Sequence of chain 1.C:
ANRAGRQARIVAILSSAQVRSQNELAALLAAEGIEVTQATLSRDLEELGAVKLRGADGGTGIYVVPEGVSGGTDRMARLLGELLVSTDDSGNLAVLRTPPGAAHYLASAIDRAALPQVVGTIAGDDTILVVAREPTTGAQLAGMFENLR

A protein and the small-molecule ligand that binds it are described below.
Small molecule (SMILES): [H]/N=C(\N)NOCC[C@H](N)C(=O)O

Binding-site contacts:
Ligand atom N contacts residue ASP147 of chain 1.B at 2.9 Å (salt-bridge).
Ligand atom C contacts residue GLY145 of chain 1.B at 3.9 Å.
Ligand atom OD contacts residue SER129 of chain 1.C at 3.6 Å.
Ligand atom CG contacts residue HIS125 of chain 1.C at 3.6 Å.
Ligand atom OXT contacts residue THR148 of chain 1.B at 3.3 Å (h-bond).
Ligand atom CG contacts residue ASP132 of chain 1.C at 3.8 Å.
Ligand atom NH1 contacts residue HIS125 of chain 1.C at 3.0 Å (h-bond).
Ligand atom O contacts residue ILE143 of chain 1.C at 3.7 Å.
Ligand atom NH1 contacts residue GLY122 of chain 1.D at 3.7 Å.
Ligand atom O contacts residue ALA144 of chain 1.C at 3.0 Å (h-bond).
Ligand atom NH1 contacts residue ASP146 of chain 1.B at 3.7 Å.
Ligand atom CA contacts residue THR142 of chain 1.C at 3.3 Å.
Ligand atom NH2 contacts residue ASP146 of chain 1.D at 2.9 Å (salt-bridge).
Ligand atom CB contacts residue ASP132 of chain 1.C at 3.3 Å.
Ligand atom NH2 contacts residue ASP146 of chain 1.B at 3.7 Å.
Ligand atom C contacts residue ASP146 of chain 1.B at 3.5 Å.
Ligand atom N contacts residue ASP132 of chain 1.C at 2.7 Å (salt-bridge).
Ligand atom O contacts residue GLY145 of chain 1.B at 3.3 Å.
Ligand atom NH2 contacts residue PRO121 of chain 1.D at 3.7 Å.
Ligand atom C contacts residue ASP147 of chain 1.B at 4.0 Å.
Ligand atom CZ contacts residue ASP146 of chain 1.D at 3.5 Å.
Ligand atom OD contacts residue HIS125 of chain 1.C at 3.7 Å.
Ligand atom C contacts residue ALA144 of chain 1.C at 4.0 Å (hydrophobic).
Ligand atom CA contacts residue ASP132 of chain 1.C at 3.4 Å.
Ligand atom OXT contacts residue ASP146 of chain 1.B at 2.7 Å (salt-bridge).
Ligand atom O contacts residue ASP146 of chain 1.B at 3.5 Å (salt-bridge).
Ligand atom N contacts residue THR148 of chain 1.B at 3.0 Å (h-bond).
Ligand atom NE contacts residue SER129 of chain 1.C at 3.8 Å.
Ligand atom CA contacts residue ASP147 of chain 1.B at 3.9 Å.
Ligand atom NH1 contacts residue ASP146 of chain 1.D at 2.8 Å (salt-bridge).
Ligand atom CZ contacts residue ASP146 of chain 1.B at 3.7 Å.
Ligand atom C contacts residue HIS125 of chain 1.C at 3.8 Å.
Ligand atom CB contacts residue ALA128 of chain 1.C at 3.7 Å (hydrophobic).
Ligand atom O contacts residue HIS125 of chain 1.C at 3.0 Å.
Ligand atom OXT contacts residue ASP147 of chain 1.B at 2.9 Å (salt-bridge).
Ligand atom N contacts residue THR142 of chain 1.C at 2.9 Å (h-bond).
Ligand atom CB contacts residue THR142 of chain 1.C at 4.0 Å.
Ligand atom C contacts residue THR142 of chain 1.C at 3.7 Å.
Ligand atom NH2 contacts residue GLY122 of chain 1.D at 3.6 Å.
Ligand atom OXT contacts residue GLY145 of chain 1.B at 3.6 Å.

Sequence of chain 1.D:
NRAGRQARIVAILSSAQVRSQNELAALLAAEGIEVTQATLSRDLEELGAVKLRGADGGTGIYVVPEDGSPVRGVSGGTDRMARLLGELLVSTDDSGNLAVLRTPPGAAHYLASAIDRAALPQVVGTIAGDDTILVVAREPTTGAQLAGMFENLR

Sequence of chain 1.B:
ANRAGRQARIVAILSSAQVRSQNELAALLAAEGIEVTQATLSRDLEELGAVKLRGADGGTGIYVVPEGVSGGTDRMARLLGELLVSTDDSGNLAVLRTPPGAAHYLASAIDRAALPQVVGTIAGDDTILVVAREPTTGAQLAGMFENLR